Sequence of chain 1.A:
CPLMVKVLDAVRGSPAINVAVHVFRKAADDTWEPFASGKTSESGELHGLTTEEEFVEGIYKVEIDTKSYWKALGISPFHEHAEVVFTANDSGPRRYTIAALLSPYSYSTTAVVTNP

Sequence of chain 2.A:
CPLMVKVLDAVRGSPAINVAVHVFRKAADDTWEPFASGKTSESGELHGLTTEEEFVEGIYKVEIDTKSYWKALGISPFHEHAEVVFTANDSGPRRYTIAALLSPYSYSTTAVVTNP

The protein below binds the small molecule below.
Small molecule (SMILES): CCOc1ccccc1-c1nc(-c2ccncc2)no1

Binding-site contacts:
Ligand atom NAK contacts residue SER117 of chain 2.A at 3.2 Å (h-bond).
Ligand atom NAK contacts residue 3M41 of chain 2.C at 3.5 Å.
Ligand atom NAM contacts residue 3M41 of chain 2.C at 0.5 Å (h-bond).
Ligand atom CAH contacts residue 3M41 of chain 2.C at 2.3 Å.
Ligand atom CAQ contacts residue 3M41 of chain 2.C at 0.8 Å.
Ligand atom OAO contacts residue 3M41 of chain 2.C at 0.5 Å (h-bond).
Ligand atom CAC contacts residue 3M41 of chain 2.C at 0.8 Å.
Ligand atom NAL contacts residue ALA108 of chain 1.A at 3.6 Å.
Ligand atom NAK contacts residue LEU110 of chain 1.A at 3.7 Å.
Ligand atom CAA contacts residue VAL121 of chain 1.A at 3.8 Å (hydrophobic).
Ligand atom CAS contacts residue 3M41 of chain 2.C at 1.0 Å.
Ligand atom CAD contacts residue LEU110 of chain 2.A at 3.5 Å (hydrophobic).
Ligand atom CAE contacts residue SER117 of chain 2.A at 3.8 Å.
Ligand atom CAI contacts residue 3M41 of chain 2.C at 2.0 Å.
Ligand atom CAE contacts residue 3M41 of chain 2.C at 2.8 Å.
Ligand atom CAG contacts residue LEU17 of chain 1.A at 3.8 Å (hydrophobic).
Ligand atom CAI contacts residue LEU110 of chain 1.A at 3.8 Å (hydrophobic).
Ligand atom CAJ contacts residue ALA108 of chain 1.A at 3.6 Å (hydrophobic).
Ligand atom NAM contacts residue LEU17 of chain 1.A at 3.8 Å.
Ligand atom CAE contacts residue LEU110 of chain 1.A at 3.0 Å (hydrophobic).
Ligand atom CAG contacts residue 3M41 of chain 2.C at 0.8 Å.
Ligand atom CAT contacts residue 3M41 of chain 2.C at 0.2 Å.
Ligand atom CAA contacts residue 3M41 of chain 2.C at 1.8 Å.
Ligand atom CAJ contacts residue LEU17 of chain 2.A at 3.3 Å (hydrophobic).
Ligand atom CAJ contacts residue 3M41 of chain 2.C at 0.9 Å.
Ligand atom CAH contacts residue ALA109 of chain 2.A at 3.8 Å (hydrophobic).
Ligand atom NAM contacts residue ALA108 of chain 2.A at 3.5 Å.
Ligand atom CAD contacts residue ALA108 of chain 2.A at 3.4 Å (hydrophobic).
Ligand atom OAO contacts residue ALA108 of chain 1.A at 3.3 Å.
Ligand atom CAD contacts residue 3M41 of chain 2.C at 3.5 Å.
Ligand atom CAD contacts residue SER117 of chain 2.A at 3.3 Å.
Ligand atom NAL contacts residue 3M41 of chain 2.C at 0.7 Å.
Ligand atom CAR contacts residue 3M41 of chain 2.C at 0.7 Å.
Ligand atom CAD contacts residue ALA109 of chain 2.A at 3.7 Å (hydrophobic).
Ligand atom CAA contacts residue THR106 of chain 1.A at 3.6 Å.
Ligand atom CAP contacts residue 3M41 of chain 2.C at 1.4 Å.
Ligand atom CAF contacts residue 3M41 of chain 2.C at 0.2 Å.
Ligand atom CAH contacts residue ALA108 of chain 2.A at 3.5 Å (hydrophobic).
Ligand atom OAN contacts residue 3M41 of chain 2.C at 0.8 Å.
Ligand atom CAB contacts residue 3M41 of chain 2.C at 1.6 Å.